This protein binds this small molecule.
Small molecule (SMILES): CC[C@H](C)[C@H](NC(=O)[C@@H]1CCCN1C(=O)[C@H](CC1=NC=NC1)NC(=O)[C@@H](NC(=O)[C@H](Cc1ccc(O)cc1)NC(=O)[C@@H](NC(=O)[C@H](CCCN=C(N)N)NC(=O)CNC)C(C)C)[C@@H](C)CC)C(=O)O

Sequence of chain 1.B:
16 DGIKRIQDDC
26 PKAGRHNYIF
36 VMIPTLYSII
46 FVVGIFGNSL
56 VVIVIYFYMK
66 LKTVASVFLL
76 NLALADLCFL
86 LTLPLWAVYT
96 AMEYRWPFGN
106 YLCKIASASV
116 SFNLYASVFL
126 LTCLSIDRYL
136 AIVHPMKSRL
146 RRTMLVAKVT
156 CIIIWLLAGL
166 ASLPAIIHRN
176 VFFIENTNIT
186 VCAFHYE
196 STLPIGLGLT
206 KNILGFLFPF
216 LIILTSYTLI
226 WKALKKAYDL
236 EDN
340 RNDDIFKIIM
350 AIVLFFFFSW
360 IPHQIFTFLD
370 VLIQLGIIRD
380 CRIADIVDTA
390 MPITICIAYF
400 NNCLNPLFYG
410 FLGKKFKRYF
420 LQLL

Binding-site contacts:
Ligand atom N contacts residue TYR191 of chain 1.B at 3.1 Å (h-bond).
Ligand atom CA contacts residue TRP91 of chain 1.B at 3.6 Å (hydrophobic).
Ligand atom N contacts residue PHE189 of chain 1.B at 3.2 Å (h-bond).
Ligand atom CG contacts residue TRP91 of chain 1.B at 3.5 Å (hydrophobic).
Ligand atom OH contacts residue MET390 of chain 1.B at 3.3 Å.
Ligand atom C contacts residue ALA188 of chain 1.B at 3.5 Å (hydrophobic).
Ligand atom O contacts residue ASP23 of chain 1.B at 3.2 Å (salt-bridge).
Ligand atom C contacts residue LYS206 of chain 1.B at 3.5 Å.
Ligand atom O contacts residue ARG174 of chain 1.B at 3.5 Å (salt-bridge).
Ligand atom O contacts residue ARG174 of chain 1.B at 2.4 Å (salt-bridge).
Ligand atom CZ contacts residue ASP369 of chain 1.B at 3.1 Å.
Ligand atom C contacts residue ARG174 of chain 1.B at 3.4 Å.
Ligand atom CE2 contacts residue ASP369 of chain 1.B at 3.4 Å.
Ligand atom CB contacts residue VAL115 of chain 1.B at 3.5 Å (hydrophobic).
Ligand atom N contacts residue HIS190 of chain 1.B at 3.2 Å (h-bond).
Ligand atom CN contacts residue GLN22 of chain 1.B at 3.2 Å.
Ligand atom O contacts residue ASP24 of chain 1.B at 3.0 Å (salt-bridge).
Ligand atom N contacts residue GLN22 of chain 1.B at 2.8 Å (h-bond).
Ligand atom CZ contacts residue ASP387 of chain 1.B at 3.3 Å.
Ligand atom O contacts residue PHE189 of chain 1.B at 3.6 Å (h-bond).
Ligand atom NE contacts residue ASP369 of chain 1.B at 3.5 Å (salt-bridge).
Ligand atom CE1 contacts residue ASP387 of chain 1.B at 3.3 Å.
Ligand atom NH1 contacts residue ASP387 of chain 1.B at 3.3 Å (salt-bridge).
Ligand atom OXT contacts residue LYS206 of chain 1.B at 2.3 Å (salt-bridge).
Ligand atom CG2 contacts residue HIS362 of chain 1.B at 3.3 Å.
Ligand atom O contacts residue ALA188 of chain 1.B at 3.1 Å.
Ligand atom C contacts residue ASP24 of chain 1.B at 3.4 Å.
Ligand atom O contacts residue TYR94 of chain 1.B at 3.2 Å.
Ligand atom NE2 contacts residue ASP387 of chain 1.B at 3.0 Å (salt-bridge).
Ligand atom O contacts residue ILE394 of chain 1.B at 3.5 Å.
Ligand atom CA contacts residue ASP24 of chain 1.B at 3.2 Å.
Ligand atom NH2 contacts residue ASP387 of chain 1.B at 3.0 Å (salt-bridge).
Ligand atom CG2 contacts residue ASP23 of chain 1.B at 3.4 Å.
Ligand atom O contacts residue TYR191 of chain 1.B at 3.0 Å (h-bond).
Ligand atom CB contacts residue TYR94 of chain 1.B at 3.2 Å (hydrophobic).
Ligand atom NH2 contacts residue ASP369 of chain 1.B at 2.6 Å (salt-bridge).
Ligand atom CB contacts residue TRP91 of chain 1.B at 3.6 Å (hydrophobic).
Ligand atom CB contacts residue TYR191 of chain 1.B at 3.4 Å (hydrophobic).
Ligand atom CA contacts residue TYR191 of chain 1.B at 3.2 Å (hydrophobic).
Ligand atom O contacts residue GLN22 of chain 1.B at 3.3 Å (h-bond).